Binding-site contacts:
Ligand atom CD1 contacts residue GLN203 of chain 7.A at 3.5 Å.
Ligand atom C contacts residue GLY105 of chain 7.A at 3.8 Å.
Ligand atom CA contacts residue GLY105 of chain 7.A at 3.9 Å.
Ligand atom C contacts residue VAL127 of chain 7.A at 3.7 Å (hydrophobic).
Ligand atom CB contacts residue VAL125 of chain 7.A at 3.3 Å (hydrophobic).
Ligand atom CD2 contacts residue LEU161 of chain 7.A at 3.6 Å (hydrophobic).
Ligand atom CB contacts residue ILE130 of chain 7.A at 3.6 Å (hydrophobic).
Ligand atom N contacts residue LEU161 of chain 7.A at 3.2 Å (h-bond).
Ligand atom CA contacts residue LEU161 of chain 7.A at 3.5 Å (hydrophobic).
Ligand atom N contacts residue GLY105 of chain 7.A at 2.8 Å (h-bond).
Ligand atom O contacts residue GLY105 of chain 7.A at 3.7 Å.
Ligand atom CD contacts residue ARG165 of chain 7.A at 3.8 Å.
Ligand atom CD1 contacts residue GLY124 of chain 7.A at 3.9 Å.
Ligand atom CB contacts residue TYR162 of chain 7.A at 3.5 Å (hydrophobic).
Ligand atom O contacts residue ILE130 of chain 7.A at 3.7 Å.
Ligand atom C contacts residue ILE130 of chain 7.A at 3.9 Å (hydrophobic).
Ligand atom O contacts residue LEU161 of chain 7.A at 3.4 Å (h-bond).
Ligand atom O contacts residue GLN203 of chain 7.A at 3.5 Å (h-bond).
Ligand atom N contacts residue SER163 of chain 7.A at 3.9 Å.
Ligand atom CG contacts residue TYR162 of chain 7.A at 3.9 Å (hydrophobic).
Ligand atom CA contacts residue ILE130 of chain 7.A at 3.5 Å (hydrophobic).
Ligand atom O contacts residue VAL127 of chain 7.A at 3.5 Å.
Ligand atom CA contacts residue PHE126 of chain 7.A at 3.9 Å (hydrophobic).
Ligand atom O contacts residue VAL127 of chain 7.A at 2.5 Å (h-bond).
Ligand atom CD2 contacts residue PHE126 of chain 7.A at 3.4 Å (hydrophobic).
Ligand atom CA contacts residue VAL125 of chain 7.A at 3.4 Å (hydrophobic).
Ligand atom SD contacts residue ARG165 of chain 7.A at 3.5 Å.
Ligand atom CA contacts residue SER163 of chain 7.A at 3.7 Å.
Ligand atom CE contacts residue ARG165 of chain 7.A at 3.8 Å.
Ligand atom O contacts residue SER163 of chain 7.A at 3.1 Å (h-bond).
Ligand atom CD1 contacts residue TYR162 of chain 7.A at 3.5 Å (hydrophobic).
Ligand atom CB contacts residue GLY105 of chain 7.A at 3.1 Å.
Ligand atom CB contacts residue ILE104 of chain 7.A at 3.6 Å (hydrophobic).
Ligand atom N contacts residue VAL125 of chain 7.A at 3.5 Å (h-bond).
Ligand atom CA contacts residue GLY105 of chain 7.A at 3.6 Å.
Ligand atom CD contacts residue GLN203 of chain 7.A at 3.5 Å.
Ligand atom C contacts residue LEU161 of chain 7.A at 3.8 Å (hydrophobic).
Ligand atom O contacts residue TYR162 of chain 7.A at 3.6 Å.
Ligand atom O contacts residue PHE126 of chain 7.A at 3.4 Å.
Ligand atom OE1 contacts residue ARG165 of chain 7.A at 2.9 Å (salt-bridge).

The small molecule below binds the protein below.
Small molecule (SMILES): CSCC[C@H](NC(=O)[C@@H]1CCCN1C(=O)[C@H](CC(C)C)NC(=O)[C@H](CC(C)C)NC(=O)[C@H](CCCCN)NC(=O)[C@H](C)NC(=O)[C@H](CCCCN)NC(=O)[C@@H](N)CCCN=C(N)N)C(=O)N[C@@H](CCC(=O)O)C(=O)N[C@@H](CCC(=O)O)C(=O)N[C@@H](C)C(=O)N[C@@H](CC(C)C)C(=O)N[C@@H](CC(C)C)C(=O)N1CCC[C@H]1C=O

Sequence of chain 7.A:
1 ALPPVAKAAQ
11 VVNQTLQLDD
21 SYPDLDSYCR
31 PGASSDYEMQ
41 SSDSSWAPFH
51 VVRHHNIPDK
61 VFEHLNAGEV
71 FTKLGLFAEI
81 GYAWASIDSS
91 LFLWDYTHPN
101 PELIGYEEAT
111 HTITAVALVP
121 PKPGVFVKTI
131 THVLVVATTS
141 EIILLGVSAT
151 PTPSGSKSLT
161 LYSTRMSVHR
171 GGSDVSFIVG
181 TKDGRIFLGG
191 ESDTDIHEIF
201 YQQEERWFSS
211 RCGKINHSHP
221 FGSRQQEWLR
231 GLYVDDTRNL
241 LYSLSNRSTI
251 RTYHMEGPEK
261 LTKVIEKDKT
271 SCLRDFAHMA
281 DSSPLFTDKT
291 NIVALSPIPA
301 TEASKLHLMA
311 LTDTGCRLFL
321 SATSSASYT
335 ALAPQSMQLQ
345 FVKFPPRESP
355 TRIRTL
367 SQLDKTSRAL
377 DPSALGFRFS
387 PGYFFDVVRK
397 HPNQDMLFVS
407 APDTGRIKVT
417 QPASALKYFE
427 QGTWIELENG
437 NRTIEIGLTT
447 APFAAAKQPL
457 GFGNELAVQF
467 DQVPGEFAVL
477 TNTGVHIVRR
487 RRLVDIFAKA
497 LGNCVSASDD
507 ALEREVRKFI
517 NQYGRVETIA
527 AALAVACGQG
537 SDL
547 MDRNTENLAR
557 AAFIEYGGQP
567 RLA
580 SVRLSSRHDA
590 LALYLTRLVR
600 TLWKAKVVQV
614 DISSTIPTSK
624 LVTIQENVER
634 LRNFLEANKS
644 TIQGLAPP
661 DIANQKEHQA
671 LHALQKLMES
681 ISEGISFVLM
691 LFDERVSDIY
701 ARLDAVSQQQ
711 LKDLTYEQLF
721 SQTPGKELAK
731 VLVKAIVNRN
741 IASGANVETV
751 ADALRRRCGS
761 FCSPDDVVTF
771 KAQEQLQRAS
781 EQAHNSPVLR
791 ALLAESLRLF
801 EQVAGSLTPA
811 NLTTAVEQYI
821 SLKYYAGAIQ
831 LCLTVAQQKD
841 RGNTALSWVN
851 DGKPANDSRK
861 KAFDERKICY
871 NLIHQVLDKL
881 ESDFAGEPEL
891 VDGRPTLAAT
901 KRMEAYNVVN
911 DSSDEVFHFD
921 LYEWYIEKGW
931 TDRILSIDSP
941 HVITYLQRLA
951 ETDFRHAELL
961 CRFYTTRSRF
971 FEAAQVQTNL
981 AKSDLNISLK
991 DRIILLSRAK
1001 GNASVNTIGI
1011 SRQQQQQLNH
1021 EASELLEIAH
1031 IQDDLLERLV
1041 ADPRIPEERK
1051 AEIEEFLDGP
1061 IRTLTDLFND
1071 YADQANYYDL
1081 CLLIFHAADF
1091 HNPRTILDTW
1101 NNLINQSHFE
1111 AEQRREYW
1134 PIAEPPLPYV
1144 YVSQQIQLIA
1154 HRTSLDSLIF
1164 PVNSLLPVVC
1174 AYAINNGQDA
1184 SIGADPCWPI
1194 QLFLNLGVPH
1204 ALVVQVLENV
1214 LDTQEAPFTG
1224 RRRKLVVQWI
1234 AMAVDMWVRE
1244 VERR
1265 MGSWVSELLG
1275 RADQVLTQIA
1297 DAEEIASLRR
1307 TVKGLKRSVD